Sequence of chain 1.G:
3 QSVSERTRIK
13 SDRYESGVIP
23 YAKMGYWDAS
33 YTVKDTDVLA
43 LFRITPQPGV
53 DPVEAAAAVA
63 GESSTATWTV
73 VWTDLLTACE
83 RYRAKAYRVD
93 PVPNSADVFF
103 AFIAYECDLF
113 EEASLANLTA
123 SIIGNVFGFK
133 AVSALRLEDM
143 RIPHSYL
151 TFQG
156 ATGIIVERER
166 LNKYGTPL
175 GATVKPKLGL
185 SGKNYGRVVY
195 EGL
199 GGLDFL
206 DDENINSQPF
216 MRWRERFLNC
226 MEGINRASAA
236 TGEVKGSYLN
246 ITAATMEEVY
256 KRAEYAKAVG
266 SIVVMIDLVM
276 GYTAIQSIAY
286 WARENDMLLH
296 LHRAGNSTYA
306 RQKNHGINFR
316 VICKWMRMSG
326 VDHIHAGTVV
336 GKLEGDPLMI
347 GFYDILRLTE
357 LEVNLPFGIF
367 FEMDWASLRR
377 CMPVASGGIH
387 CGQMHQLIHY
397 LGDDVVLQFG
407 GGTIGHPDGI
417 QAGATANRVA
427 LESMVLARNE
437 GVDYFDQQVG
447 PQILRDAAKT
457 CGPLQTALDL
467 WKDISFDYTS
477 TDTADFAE

The protein below binds the small molecule below.
Small molecule (SMILES): O=C(O)[C@@](O)(COP(=O)(O)O)[C@H](O)[C@H](O)COP(=O)(O)O

Sequence of chain 2.G:
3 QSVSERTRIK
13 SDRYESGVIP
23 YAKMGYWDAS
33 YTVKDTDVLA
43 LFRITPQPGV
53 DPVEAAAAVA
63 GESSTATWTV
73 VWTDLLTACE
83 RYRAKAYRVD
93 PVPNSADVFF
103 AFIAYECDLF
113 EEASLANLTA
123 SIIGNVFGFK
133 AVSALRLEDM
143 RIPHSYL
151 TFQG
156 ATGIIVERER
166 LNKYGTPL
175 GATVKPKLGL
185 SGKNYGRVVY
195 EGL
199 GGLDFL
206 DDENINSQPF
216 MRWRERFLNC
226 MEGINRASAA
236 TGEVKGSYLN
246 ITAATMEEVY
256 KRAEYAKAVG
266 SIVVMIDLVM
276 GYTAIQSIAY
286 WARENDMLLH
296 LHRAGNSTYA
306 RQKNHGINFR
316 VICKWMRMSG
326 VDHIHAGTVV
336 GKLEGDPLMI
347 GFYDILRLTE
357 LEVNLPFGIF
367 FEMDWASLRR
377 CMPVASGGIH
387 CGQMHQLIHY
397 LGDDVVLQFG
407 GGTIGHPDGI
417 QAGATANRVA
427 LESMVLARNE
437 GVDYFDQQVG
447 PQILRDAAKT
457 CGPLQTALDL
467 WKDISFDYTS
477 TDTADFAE

Binding-site contacts:
Ligand atom O3 contacts residue HIS297 of chain 2.G at 3.0 Å (h-bond).
Ligand atom O6P contacts residue SER382 of chain 2.G at 3.3 Å (h-bond).
Ligand atom O3 contacts residue MG1 of chain 2.BA at 2.3 Å.
Ligand atom C3 contacts residue KCX205 of chain 2.G at 3.2 Å.
Ligand atom O1P contacts residue TRP70 of chain 1.G at 3.3 Å.
Ligand atom O6 contacts residue LYS179 of chain 2.G at 3.4 Å (salt-bridge).
Ligand atom O3 contacts residue KCX205 of chain 2.G at 2.5 Å (h-bond).
Ligand atom C5 contacts residue ASN127 of chain 1.G at 3.5 Å.
Ligand atom O2P contacts residue GLY406 of chain 2.G at 3.1 Å (h-bond).
Ligand atom O4 contacts residue GLY383 of chain 2.G at 3.1 Å (h-bond).
Ligand atom O3P contacts residue GLY406 of chain 2.G at 3.4 Å.
Ligand atom O1P contacts residue LYS337 of chain 2.G at 2.7 Å (salt-bridge).
Ligand atom O3 contacts residue GLU208 of chain 2.G at 3.1 Å (salt-bridge).
Ligand atom C contacts residue ASN127 of chain 1.G at 3.5 Å.
Ligand atom O2 contacts residue THR177 of chain 2.G at 2.8 Å (h-bond).
Ligand atom C contacts residue MG1 of chain 2.BA at 2.9 Å.
Ligand atom O7 contacts residue LYS337 of chain 2.G at 2.9 Å (salt-bridge).
Ligand atom C contacts residue LYS179 of chain 2.G at 3.4 Å.
Ligand atom O6 contacts residue GLU208 of chain 2.G at 3.1 Å (salt-bridge).
Ligand atom O1P contacts residue GLY384 of chain 2.G at 3.2 Å (h-bond).
Ligand atom O3P contacts residue GLY407 of chain 2.G at 2.9 Å (h-bond).
Ligand atom O3P contacts residue LYS179 of chain 2.G at 3.2 Å.
Ligand atom P1 contacts residue THR69 of chain 1.G at 3.3 Å.
Ligand atom O2 contacts residue MG1 of chain 2.BA at 2.4 Å.
Ligand atom O6 contacts residue ASN127 of chain 1.G at 2.9 Å (h-bond).
Ligand atom O2 contacts residue KCX205 of chain 2.G at 3.2 Å (h-bond).
Ligand atom O6 contacts residue MG1 of chain 2.BA at 2.1 Å.
Ligand atom O6 contacts residue ASP207 of chain 2.G at 3.2 Å (salt-bridge).
Ligand atom O6P contacts residue HIS330 of chain 2.G at 2.6 Å (h-bond).
Ligand atom O1 contacts residue LYS179 of chain 2.G at 3.4 Å.
Ligand atom O5 contacts residue LEU338 of chain 2.G at 3.3 Å.
Ligand atom O4 contacts residue SER382 of chain 2.G at 2.9 Å (h-bond).
Ligand atom O1P contacts residue THR69 of chain 1.G at 2.9 Å (h-bond).
Ligand atom O6 contacts residue LYS181 of chain 2.G at 2.7 Å (salt-bridge).
Ligand atom C2 contacts residue MG1 of chain 2.BA at 3.0 Å.
Ligand atom O2 contacts residue LYS179 of chain 2.G at 3.1 Å (salt-bridge).
Ligand atom C3 contacts residue MG1 of chain 2.BA at 3.2 Å.
Ligand atom O4P contacts residue ARG298 of chain 2.G at 3.0 Å (salt-bridge).
Ligand atom O3P contacts residue THR69 of chain 1.G at 2.6 Å (h-bond).
Ligand atom O5P contacts residue ARG298 of chain 2.G at 2.8 Å (salt-bridge).